Sequence of chain 27.C:
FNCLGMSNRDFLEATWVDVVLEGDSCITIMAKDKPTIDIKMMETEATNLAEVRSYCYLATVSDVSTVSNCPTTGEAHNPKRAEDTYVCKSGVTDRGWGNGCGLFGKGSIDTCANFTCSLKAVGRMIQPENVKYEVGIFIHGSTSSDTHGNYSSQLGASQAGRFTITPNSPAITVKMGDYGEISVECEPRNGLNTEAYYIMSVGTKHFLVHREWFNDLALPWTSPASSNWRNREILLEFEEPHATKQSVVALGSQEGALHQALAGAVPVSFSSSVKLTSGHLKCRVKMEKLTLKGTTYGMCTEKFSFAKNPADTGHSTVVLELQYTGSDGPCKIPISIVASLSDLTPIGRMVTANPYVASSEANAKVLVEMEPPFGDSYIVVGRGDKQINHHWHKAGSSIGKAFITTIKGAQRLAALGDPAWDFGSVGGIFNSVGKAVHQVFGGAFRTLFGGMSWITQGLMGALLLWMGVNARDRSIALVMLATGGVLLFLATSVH

Binding-site contacts:
Ligand atom C8 contacts residue SER66 of chain 27.C at 4.0 Å.
Ligand atom O5 contacts residue THR89 of chain 27.C at 4.2 Å.
Ligand atom C6 contacts residue THR89 of chain 27.C at 4.4 Å.
Ligand atom C8 contacts residue ASP67 of chain 27.C at 3.9 Å.
Ligand atom C3 contacts residue ASN118 of chain 27.C at 3.8 Å.
Ligand atom C2 contacts residue SER66 of chain 27.C at 4.5 Å.
Ligand atom C4 contacts residue ASN118 of chain 27.C at 4.2 Å.
Ligand atom C7 contacts residue ASN118 of chain 27.C at 3.5 Å.
Ligand atom O7 contacts residue SER66 of chain 27.C at 3.0 Å (h-bond).
Ligand atom N2 contacts residue ASN118 of chain 27.C at 2.9 Å (h-bond).
Ligand atom C5 contacts residue THR120 of chain 27.C at 3.8 Å.
Ligand atom C8 contacts residue TYR90 of chain 27.C at 3.5 Å (hydrophobic).
Ligand atom O5 contacts residue THR120 of chain 27.C at 3.2 Å (h-bond).
Ligand atom C6 contacts residue THR120 of chain 27.C at 3.4 Å.
Ligand atom C5 contacts residue ASN118 of chain 27.C at 3.7 Å.
Ligand atom N2 contacts residue TYR90 of chain 27.C at 4.3 Å.
Ligand atom C1 contacts residue THR120 of chain 27.C at 4.3 Å.
Ligand atom O7 contacts residue ASN118 of chain 27.C at 4.0 Å.
Ligand atom C7 contacts residue TYR90 of chain 27.C at 4.5 Å (hydrophobic).
Ligand atom C8 contacts residue ASN118 of chain 27.C at 4.2 Å.
Ligand atom O6 contacts residue THR89 of chain 27.C at 4.0 Å.
Ligand atom C5 contacts residue THR89 of chain 27.C at 4.4 Å.
Ligand atom C1 contacts residue THR89 of chain 27.C at 4.1 Å.
Ligand atom C2 contacts residue ASN118 of chain 27.C at 2.5 Å.
Ligand atom C1 contacts residue ASN118 of chain 27.C at 1.5 Å.
Ligand atom C7 contacts residue SER66 of chain 27.C at 3.5 Å.
Ligand atom O5 contacts residue ASN118 of chain 27.C at 2.4 Å (h-bond).
Ligand atom C4 contacts residue THR120 of chain 27.C at 4.4 Å.
Ligand atom N2 contacts residue SER66 of chain 27.C at 4.3 Å.

A small-molecule ligand and the protein it binds are described below.
Small molecule (SMILES): CC(=O)N[C@@H]1[C@@H](O)[C@H](O)[C@@H](CO)O[C@H]1O